The protein below binds the small molecule below.
Small molecule (SMILES): CSCC[C@H](NC(=O)[C@H](Cc1ccccc1)NC(=O)[C@H]1CCCN1C(=O)[C@@H](N)CCCN=C(N)N)C(=O)NCC(=O)N[C@@H](C=O)[C@@H](C)O

Sequence of chain 45.N:
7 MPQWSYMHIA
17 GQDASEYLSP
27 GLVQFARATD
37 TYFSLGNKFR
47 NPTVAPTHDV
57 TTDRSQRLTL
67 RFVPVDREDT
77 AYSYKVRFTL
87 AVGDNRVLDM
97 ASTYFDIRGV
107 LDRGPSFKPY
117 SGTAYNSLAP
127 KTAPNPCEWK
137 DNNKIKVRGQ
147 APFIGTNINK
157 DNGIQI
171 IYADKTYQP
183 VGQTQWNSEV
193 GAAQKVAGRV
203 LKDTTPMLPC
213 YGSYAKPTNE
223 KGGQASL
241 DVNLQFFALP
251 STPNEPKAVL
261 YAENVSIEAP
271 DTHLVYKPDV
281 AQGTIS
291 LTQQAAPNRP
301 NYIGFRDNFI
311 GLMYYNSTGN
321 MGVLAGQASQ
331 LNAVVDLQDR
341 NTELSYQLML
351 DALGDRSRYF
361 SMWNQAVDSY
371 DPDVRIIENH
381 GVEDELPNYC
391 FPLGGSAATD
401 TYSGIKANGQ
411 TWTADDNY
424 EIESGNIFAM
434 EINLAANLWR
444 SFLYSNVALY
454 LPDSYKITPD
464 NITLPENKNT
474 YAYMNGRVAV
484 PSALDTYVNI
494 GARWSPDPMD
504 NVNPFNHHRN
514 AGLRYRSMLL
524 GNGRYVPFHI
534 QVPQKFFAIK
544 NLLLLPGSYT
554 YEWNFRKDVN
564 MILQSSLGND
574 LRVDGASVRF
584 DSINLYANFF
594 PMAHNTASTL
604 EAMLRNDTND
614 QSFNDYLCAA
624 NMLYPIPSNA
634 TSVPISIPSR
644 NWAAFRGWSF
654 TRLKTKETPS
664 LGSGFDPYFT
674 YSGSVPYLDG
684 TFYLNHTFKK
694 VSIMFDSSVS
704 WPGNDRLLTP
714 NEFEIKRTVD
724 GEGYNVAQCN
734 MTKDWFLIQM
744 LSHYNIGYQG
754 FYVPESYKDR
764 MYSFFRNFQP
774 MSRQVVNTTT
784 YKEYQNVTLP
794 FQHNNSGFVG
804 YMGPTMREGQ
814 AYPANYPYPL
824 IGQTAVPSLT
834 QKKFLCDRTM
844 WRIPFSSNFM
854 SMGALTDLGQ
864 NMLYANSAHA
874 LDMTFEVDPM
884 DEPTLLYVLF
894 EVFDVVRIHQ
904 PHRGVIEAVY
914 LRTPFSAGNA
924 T

Binding-site contacts:
Ligand atom C contacts residue VAL50 of chain 45.O at 3.6 Å (hydrophobic).
Ligand atom CA contacts residue VAL50 of chain 45.O at 3.0 Å (hydrophobic).
Ligand atom O contacts residue VAL50 of chain 45.O at 3.7 Å.
Ligand atom O contacts residue ALA34 of chain 45.N at 4.1 Å.
Ligand atom OG1 contacts residue THR49 of chain 45.O at 4.2 Å.
Ligand atom NH2 contacts residue MET606 of chain 45.O at 4.2 Å.
Ligand atom O contacts residue PRO48 of chain 45.O at 3.4 Å.
Ligand atom C contacts residue PRO52 of chain 45.O at 4.2 Å (hydrophobic).
Ligand atom CD2 contacts residue HIS54 of chain 45.O at 4.4 Å.
Ligand atom NH1 contacts residue GLY27 of chain 45.N at 4.4 Å.
Ligand atom CG contacts residue TYR38 of chain 45.N at 3.7 Å (hydrophobic).
Ligand atom CB contacts residue VAL56 of chain 45.O at 4.2 Å (hydrophobic).
Ligand atom OG1 contacts residue PRO48 of chain 45.O at 3.1 Å.
Ligand atom CA contacts residue PRO48 of chain 45.O at 4.2 Å (hydrophobic).
Ligand atom CE2 contacts residue ASP55 of chain 45.O at 3.6 Å.
Ligand atom N contacts residue VAL50 of chain 45.O at 3.6 Å (h-bond).
Ligand atom CZ contacts residue PHE31 of chain 45.N at 4.2 Å (hydrophobic).
Ligand atom N contacts residue PRO52 of chain 45.O at 4.0 Å.
Ligand atom NH2 contacts residue THR602 of chain 45.O at 4.4 Å.
Ligand atom CB contacts residue PRO48 of chain 45.O at 4.0 Å (hydrophobic).
Ligand atom CD1 contacts residue TYR38 of chain 45.N at 4.4 Å (hydrophobic).
Ligand atom CD1 contacts residue ALA34 of chain 45.N at 4.3 Å (hydrophobic).
Ligand atom CA contacts residue PRO52 of chain 45.O at 4.1 Å (hydrophobic).
Ligand atom CB contacts residue ALA34 of chain 45.N at 4.3 Å (hydrophobic).
Ligand atom CD2 contacts residue VAL56 of chain 45.O at 3.8 Å (hydrophobic).
Ligand atom CE2 contacts residue THR599 of chain 45.O at 4.2 Å.
Ligand atom CB contacts residue PRO52 of chain 45.O at 3.8 Å (hydrophobic).
Ligand atom NH1 contacts residue PHE31 of chain 45.N at 3.0 Å.
Ligand atom CB contacts residue TYR38 of chain 45.N at 3.6 Å (hydrophobic).
Ligand atom NH1 contacts residue MET606 of chain 45.O at 4.0 Å.
Ligand atom CA contacts residue ALA51 of chain 45.O at 4.4 Å (hydrophobic).
Ligand atom CB contacts residue THR49 of chain 45.O at 4.0 Å.
Ligand atom O contacts residue GLY17 of chain 45.O at 4.0 Å.
Ligand atom CZ contacts residue PHE31 of chain 45.N at 4.3 Å (hydrophobic).
Ligand atom O contacts residue THR49 of chain 45.O at 4.2 Å.
Ligand atom CD2 contacts residue ASP55 of chain 45.O at 3.8 Å.
Ligand atom CD2 contacts residue TYR38 of chain 45.N at 3.8 Å (hydrophobic).
Ligand atom C contacts residue PRO48 of chain 45.O at 3.9 Å (hydrophobic).
Ligand atom N contacts residue VAL50 of chain 45.O at 4.2 Å.
Ligand atom O contacts residue PRO52 of chain 45.O at 4.0 Å.

Sequence of chain 45.O:
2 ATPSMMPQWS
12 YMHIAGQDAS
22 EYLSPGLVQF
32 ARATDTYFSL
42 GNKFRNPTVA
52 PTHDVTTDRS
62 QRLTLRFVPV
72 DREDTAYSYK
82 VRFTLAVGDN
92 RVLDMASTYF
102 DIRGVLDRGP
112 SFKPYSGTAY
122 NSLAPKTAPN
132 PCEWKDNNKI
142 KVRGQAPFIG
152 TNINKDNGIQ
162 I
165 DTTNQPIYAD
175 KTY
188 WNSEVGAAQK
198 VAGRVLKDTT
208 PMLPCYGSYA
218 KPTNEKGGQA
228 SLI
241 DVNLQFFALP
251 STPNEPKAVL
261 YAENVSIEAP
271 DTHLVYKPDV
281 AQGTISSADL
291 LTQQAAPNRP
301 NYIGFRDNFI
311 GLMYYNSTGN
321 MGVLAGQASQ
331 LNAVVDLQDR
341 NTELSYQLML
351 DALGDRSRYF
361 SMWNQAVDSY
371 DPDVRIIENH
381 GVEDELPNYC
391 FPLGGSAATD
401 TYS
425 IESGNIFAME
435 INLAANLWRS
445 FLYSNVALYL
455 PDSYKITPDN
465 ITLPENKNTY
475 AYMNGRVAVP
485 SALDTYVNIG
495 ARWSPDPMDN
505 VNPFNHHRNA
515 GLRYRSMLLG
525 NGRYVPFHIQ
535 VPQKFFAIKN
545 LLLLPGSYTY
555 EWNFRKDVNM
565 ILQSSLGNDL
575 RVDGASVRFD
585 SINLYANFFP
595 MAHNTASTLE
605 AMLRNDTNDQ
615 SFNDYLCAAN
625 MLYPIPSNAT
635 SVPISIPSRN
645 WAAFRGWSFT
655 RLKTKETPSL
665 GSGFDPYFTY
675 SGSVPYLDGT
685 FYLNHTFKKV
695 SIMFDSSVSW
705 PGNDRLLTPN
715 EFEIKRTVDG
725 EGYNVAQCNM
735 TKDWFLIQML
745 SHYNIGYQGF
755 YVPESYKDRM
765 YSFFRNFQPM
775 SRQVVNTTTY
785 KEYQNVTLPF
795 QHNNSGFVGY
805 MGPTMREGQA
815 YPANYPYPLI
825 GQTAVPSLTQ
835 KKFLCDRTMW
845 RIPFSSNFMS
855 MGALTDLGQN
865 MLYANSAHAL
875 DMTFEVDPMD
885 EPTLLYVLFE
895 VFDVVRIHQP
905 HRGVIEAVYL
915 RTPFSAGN

Sequence of chain 45.P:
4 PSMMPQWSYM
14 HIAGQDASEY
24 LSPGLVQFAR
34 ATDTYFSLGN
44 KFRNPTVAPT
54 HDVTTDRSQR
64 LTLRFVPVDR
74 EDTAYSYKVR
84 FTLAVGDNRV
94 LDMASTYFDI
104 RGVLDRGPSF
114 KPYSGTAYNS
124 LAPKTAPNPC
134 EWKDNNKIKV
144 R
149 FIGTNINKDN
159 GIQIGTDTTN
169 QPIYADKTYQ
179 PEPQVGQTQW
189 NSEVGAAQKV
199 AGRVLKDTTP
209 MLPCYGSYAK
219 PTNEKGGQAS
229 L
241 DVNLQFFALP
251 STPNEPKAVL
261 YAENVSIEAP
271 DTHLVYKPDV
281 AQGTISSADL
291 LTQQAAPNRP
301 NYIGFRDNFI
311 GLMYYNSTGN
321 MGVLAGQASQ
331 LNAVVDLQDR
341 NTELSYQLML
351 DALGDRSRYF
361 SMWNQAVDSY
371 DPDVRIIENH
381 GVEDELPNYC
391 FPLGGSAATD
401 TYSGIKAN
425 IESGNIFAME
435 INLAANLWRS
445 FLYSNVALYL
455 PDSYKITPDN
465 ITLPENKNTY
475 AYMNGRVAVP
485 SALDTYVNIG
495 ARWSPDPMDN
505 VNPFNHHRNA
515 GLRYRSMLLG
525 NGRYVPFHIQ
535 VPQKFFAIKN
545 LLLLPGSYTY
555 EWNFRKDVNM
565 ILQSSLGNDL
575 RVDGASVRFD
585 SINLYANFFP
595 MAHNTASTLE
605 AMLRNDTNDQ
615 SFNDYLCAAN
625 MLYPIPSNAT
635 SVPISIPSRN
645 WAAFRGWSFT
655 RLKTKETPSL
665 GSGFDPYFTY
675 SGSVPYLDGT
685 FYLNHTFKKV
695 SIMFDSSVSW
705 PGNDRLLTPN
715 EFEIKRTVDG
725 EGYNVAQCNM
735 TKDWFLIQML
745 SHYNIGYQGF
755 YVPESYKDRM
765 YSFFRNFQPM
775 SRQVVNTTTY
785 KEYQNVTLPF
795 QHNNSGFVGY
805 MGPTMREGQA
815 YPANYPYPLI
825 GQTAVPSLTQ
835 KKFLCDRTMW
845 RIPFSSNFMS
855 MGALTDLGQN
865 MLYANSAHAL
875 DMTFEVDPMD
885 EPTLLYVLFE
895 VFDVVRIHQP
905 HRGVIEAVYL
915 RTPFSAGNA